The small molecule below binds the protein below.
Small molecule (SMILES): OC[C@H]1O[C@H](O)[C@@H](O)[C@@H](O)[C@@H]1O

Binding-site contacts:
Ligand atom C2 contacts residue ASP60 of chain 1.D at 3.3 Å.
Ligand atom C6 contacts residue ALA75 of chain 1.D at 3.7 Å (hydrophobic).
Ligand atom O2 contacts residue ASN62 of chain 1.D at 3.0 Å (h-bond).
Ligand atom O6 contacts residue ASN62 of chain 1.D at 4.0 Å.
Ligand atom O3 contacts residue GLN58 of chain 1.D at 3.3 Å (h-bond).
Ligand atom O2 contacts residue VAL79 of chain 1.D at 4.0 Å.
Ligand atom O5 contacts residue ASN62 of chain 1.D at 3.0 Å (h-bond).
Ligand atom O6 contacts residue ALA75 of chain 1.D at 3.8 Å.
Ligand atom C1 contacts residue VAL79 of chain 1.D at 3.7 Å (hydrophobic).
Ligand atom O2 contacts residue GLN58 of chain 1.D at 3.2 Å (h-bond).
Ligand atom C4 contacts residue ASN62 of chain 1.D at 4.0 Å.
Ligand atom C6 contacts residue SER72 of chain 1.D at 3.9 Å.
Ligand atom C2 contacts residue GLN58 of chain 1.D at 4.1 Å.
Ligand atom C2 contacts residue VAL79 of chain 1.D at 4.4 Å (hydrophobic).
Ligand atom C1 contacts residue ASN62 of chain 1.D at 3.7 Å.
Ligand atom C3 contacts residue ASP60 of chain 1.D at 4.4 Å.
Ligand atom C1 contacts residue ASP60 of chain 1.D at 4.2 Å.
Ligand atom O4 contacts residue SER72 of chain 1.D at 3.8 Å.
Ligand atom C5 contacts residue ASN62 of chain 1.D at 3.8 Å.
Ligand atom O2 contacts residue VAL64 of chain 1.D at 4.3 Å.
Ligand atom O3 contacts residue TYR66 of chain 1.D at 4.0 Å.
Ligand atom O4 contacts residue TYR66 of chain 1.D at 4.4 Å.
Ligand atom C4 contacts residue VAL64 of chain 1.D at 4.3 Å (hydrophobic).
Ligand atom O2 contacts residue ASP60 of chain 1.D at 2.9 Å (salt-bridge).
Ligand atom O3 contacts residue ASP60 of chain 1.D at 4.2 Å.
Ligand atom O5 contacts residue VAL79 of chain 1.D at 4.0 Å.
Ligand atom C3 contacts residue GLN58 of chain 1.D at 4.3 Å.
Ligand atom C6 contacts residue ASN62 of chain 1.D at 3.8 Å.
Ligand atom C2 contacts residue ASN62 of chain 1.D at 3.9 Å.
Ligand atom O6 contacts residue HIS77 of chain 1.D at 4.3 Å.

Sequence of chain 1.D:
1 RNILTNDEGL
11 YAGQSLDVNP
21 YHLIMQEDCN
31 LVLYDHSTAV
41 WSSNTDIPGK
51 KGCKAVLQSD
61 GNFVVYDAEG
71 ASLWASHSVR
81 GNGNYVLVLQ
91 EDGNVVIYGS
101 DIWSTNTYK